This protein binds this small molecule.
Small molecule (SMILES): CC(=O)N[C@@H]1[C@@H](O)[C@H](O)[C@@H](CO)O[C@H]1O

Sequence of chain 2.A:
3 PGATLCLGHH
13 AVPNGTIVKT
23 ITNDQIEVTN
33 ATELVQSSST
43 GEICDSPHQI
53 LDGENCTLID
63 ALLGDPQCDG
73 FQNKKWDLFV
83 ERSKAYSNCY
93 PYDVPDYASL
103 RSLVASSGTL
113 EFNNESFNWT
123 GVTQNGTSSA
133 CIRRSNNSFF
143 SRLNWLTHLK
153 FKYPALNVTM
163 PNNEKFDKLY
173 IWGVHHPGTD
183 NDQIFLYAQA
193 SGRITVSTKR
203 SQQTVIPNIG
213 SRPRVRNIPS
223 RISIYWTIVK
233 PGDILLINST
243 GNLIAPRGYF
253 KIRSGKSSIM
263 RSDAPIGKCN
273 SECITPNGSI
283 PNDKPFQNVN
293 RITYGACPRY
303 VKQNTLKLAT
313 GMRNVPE

Binding-site contacts:
Ligand atom C5 contacts residue ASN127 of chain 2.A at 3.6 Å.
Ligand atom C7 contacts residue GLN126 of chain 2.A at 4.2 Å.
Ligand atom C4 contacts residue ASN127 of chain 2.A at 4.2 Å.
Ligand atom O7 contacts residue GLN126 of chain 2.A at 4.4 Å.
Ligand atom C2 contacts residue ASN127 of chain 2.A at 2.5 Å.
Ligand atom O7 contacts residue ASN127 of chain 2.A at 3.1 Å (h-bond).
Ligand atom C1 contacts residue ASN127 of chain 2.A at 1.4 Å.
Ligand atom C8 contacts residue GLN126 of chain 2.A at 4.0 Å.
Ligand atom C7 contacts residue ASN127 of chain 2.A at 3.4 Å.
Ligand atom O5 contacts residue ASN127 of chain 2.A at 2.3 Å (h-bond).
Ligand atom N2 contacts residue ASN127 of chain 2.A at 3.2 Å (h-bond).
Ligand atom C3 contacts residue ASN127 of chain 2.A at 3.9 Å.